Sequence of chain 1.B:
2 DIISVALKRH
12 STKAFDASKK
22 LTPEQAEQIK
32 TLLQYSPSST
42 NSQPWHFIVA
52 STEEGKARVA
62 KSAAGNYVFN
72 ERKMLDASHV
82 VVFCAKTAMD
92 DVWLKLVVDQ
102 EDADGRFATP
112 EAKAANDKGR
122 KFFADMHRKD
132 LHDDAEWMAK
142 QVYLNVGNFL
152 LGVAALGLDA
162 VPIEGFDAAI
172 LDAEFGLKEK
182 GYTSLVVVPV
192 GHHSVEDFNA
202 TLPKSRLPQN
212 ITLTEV

Sequence of chain 1.A:
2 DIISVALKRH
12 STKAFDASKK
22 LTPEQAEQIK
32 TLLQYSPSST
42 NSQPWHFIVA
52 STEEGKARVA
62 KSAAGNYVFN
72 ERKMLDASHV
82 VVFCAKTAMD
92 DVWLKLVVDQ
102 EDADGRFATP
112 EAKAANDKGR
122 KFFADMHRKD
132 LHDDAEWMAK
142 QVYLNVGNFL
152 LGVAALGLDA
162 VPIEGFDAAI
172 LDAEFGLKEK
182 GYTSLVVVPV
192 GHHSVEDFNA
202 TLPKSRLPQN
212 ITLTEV

Binding-site contacts:
Ligand atom C11 contacts residue FMN1 of chain 1.E at 3.5 Å.
Ligand atom O3 contacts residue FMN1 of chain 1.E at 2.7 Å (h-bond).
Ligand atom O6 contacts residue SER40 of chain 1.A at 4.1 Å.
Ligand atom O6 contacts residue THR41 of chain 1.A at 3.2 Å.
Ligand atom O4 contacts residue ASN200 of chain 1.B at 3.8 Å.
Ligand atom C2 contacts residue PHE124 of chain 1.A at 3.5 Å (hydrophobic).
Ligand atom N4 contacts residue FMN1 of chain 1.E at 3.6 Å.
Ligand atom BR1 contacts residue LYS14 of chain 1.B at 3.9 Å.
Ligand atom N3 contacts residue FMN1 of chain 1.E at 4.1 Å.
Ligand atom O7 contacts residue THR41 of chain 1.A at 3.1 Å (h-bond).
Ligand atom C14 contacts residue GLU102 of chain 1.A at 3.3 Å.
Ligand atom O1 contacts residue GLY120 of chain 1.A at 4.0 Å.
Ligand atom O2 contacts residue PHE124 of chain 1.A at 3.2 Å.
Ligand atom C14 contacts residue ARG121 of chain 1.A at 4.0 Å.
Ligand atom O1 contacts residue PHE124 of chain 1.A at 3.6 Å.
Ligand atom O2 contacts residue PHE70 of chain 1.B at 3.0 Å.
Ligand atom O5 contacts residue FMN1 of chain 1.E at 3.0 Å (h-bond).
Ligand atom N3 contacts residue ASN117 of chain 1.A at 3.8 Å.
Ligand atom O7 contacts residue FMN1 of chain 1.E at 2.7 Å (h-bond).
Ligand atom C13 contacts residue ASN117 of chain 1.A at 3.5 Å.
Ligand atom C4 contacts residue FMN1 of chain 1.E at 4.0 Å.
Ligand atom O5 contacts residue ARG107 of chain 1.A at 3.7 Å.
Ligand atom C13 contacts residue ARG107 of chain 1.A at 3.9 Å.
Ligand atom O6 contacts residue PHE124 of chain 1.A at 4.0 Å.
Ligand atom C11 contacts residue LYS14 of chain 1.B at 3.6 Å.
Ligand atom N4 contacts residue THR41 of chain 1.A at 3.4 Å.
Ligand atom N1 contacts residue PHE124 of chain 1.A at 3.3 Å.
Ligand atom O6 contacts residue FMN1 of chain 1.E at 3.3 Å.
Ligand atom C7 contacts residue PHE70 of chain 1.B at 4.0 Å (hydrophobic).
Ligand atom O4 contacts residue ARG107 of chain 1.A at 2.7 Å (salt-bridge).
Ligand atom C1 contacts residue PHE124 of chain 1.A at 4.0 Å (hydrophobic).
Ligand atom O1 contacts residue PHE70 of chain 1.B at 3.8 Å.
Ligand atom C3 contacts residue FMN1 of chain 1.E at 4.0 Å.
Ligand atom O3 contacts residue LYS14 of chain 1.B at 2.8 Å (salt-bridge).
Ligand atom N1 contacts residue PHE70 of chain 1.B at 3.7 Å.
Ligand atom C14 contacts residue ASN117 of chain 1.A at 3.0 Å.
Ligand atom O5 contacts residue GLU102 of chain 1.A at 3.4 Å (salt-bridge).
Ligand atom C14 contacts residue ARG107 of chain 1.A at 4.0 Å.
Ligand atom C12 contacts residue ASN117 of chain 1.A at 4.0 Å.
Ligand atom C3 contacts residue THR41 of chain 1.A at 4.1 Å.

The protein below binds the small molecule below.
Small molecule (SMILES): O=CC(=O)CNC(=O)c1cc(N(CCBr)CCBr)c([N+](=O)[O-])cc1[N+](=O)[O-]